Sequence of chain 1.D:
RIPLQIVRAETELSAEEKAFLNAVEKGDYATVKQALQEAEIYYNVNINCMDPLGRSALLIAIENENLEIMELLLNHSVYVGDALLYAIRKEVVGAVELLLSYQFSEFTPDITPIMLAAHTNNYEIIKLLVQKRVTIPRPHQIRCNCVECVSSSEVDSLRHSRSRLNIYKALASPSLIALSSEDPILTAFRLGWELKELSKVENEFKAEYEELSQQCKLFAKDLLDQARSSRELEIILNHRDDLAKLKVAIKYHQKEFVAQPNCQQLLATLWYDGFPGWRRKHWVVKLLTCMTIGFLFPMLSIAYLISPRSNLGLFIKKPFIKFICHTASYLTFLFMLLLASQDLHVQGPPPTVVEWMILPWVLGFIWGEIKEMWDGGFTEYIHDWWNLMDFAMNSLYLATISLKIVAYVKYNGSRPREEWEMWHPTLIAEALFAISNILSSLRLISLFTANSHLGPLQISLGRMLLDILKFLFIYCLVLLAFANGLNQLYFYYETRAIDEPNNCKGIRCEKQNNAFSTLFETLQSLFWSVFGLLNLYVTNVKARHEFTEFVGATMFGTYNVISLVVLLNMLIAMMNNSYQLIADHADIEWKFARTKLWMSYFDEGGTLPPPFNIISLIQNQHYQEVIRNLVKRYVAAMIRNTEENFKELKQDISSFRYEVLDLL

Binding-site contacts:
Ligand atom CAX contacts residue TYR316 of chain 1.D at 3.7 Å (hydrophobic).
Ligand atom OAW contacts residue ALA499 of chain 1.D at 3.9 Å.
Ligand atom CAI contacts residue LEU496 of chain 1.D at 3.4 Å (hydrophobic).
Ligand atom CAP contacts residue LEU493 of chain 1.D at 4.2 Å (hydrophobic).
Ligand atom CBB contacts residue LEU493 of chain 1.D at 4.2 Å (hydrophobic).
Ligand atom OAH contacts residue PHE364 of chain 1.D at 3.4 Å.
Ligand atom CBG contacts residue PHE522 of chain 1.C at 3.8 Å (hydrophobic).
Ligand atom CAQ contacts residue LEU526 of chain 1.C at 3.9 Å (hydrophobic).
Ligand atom CAX contacts residue PHE364 of chain 1.D at 3.7 Å (hydrophobic).
Ligand atom CAV contacts residue ALA499 of chain 1.D at 4.0 Å (hydrophobic).
Ligand atom CAN contacts residue LEU529 of chain 1.C at 3.7 Å (hydrophobic).
Ligand atom CAL contacts residue ALA499 of chain 1.D at 3.9 Å (hydrophobic).
Ligand atom CAI contacts residue PHE497 of chain 1.D at 4.2 Å (hydrophobic).
Ligand atom CAV contacts residue LEU496 of chain 1.D at 3.9 Å (hydrophobic).
Ligand atom CAE contacts residue LEU375 of chain 1.D at 3.7 Å (hydrophobic).
Ligand atom OAG contacts residue ASN500 of chain 1.D at 3.3 Å (h-bond).
Ligand atom OAH contacts residue TRP315 of chain 1.D at 3.1 Å (h-bond).
Ligand atom CAK contacts residue PHE497 of chain 1.D at 3.6 Å (hydrophobic).
Ligand atom OAF contacts residue ALA499 of chain 1.D at 3.4 Å (h-bond).
Ligand atom CAZ contacts residue LEU496 of chain 1.D at 3.9 Å (hydrophobic).
Ligand atom OAF contacts residue PHE364 of chain 1.D at 3.8 Å.
Ligand atom CBE contacts residue PHE522 of chain 1.C at 4.1 Å (hydrophobic).
Ligand atom CAX contacts residue ALA499 of chain 1.D at 3.8 Å (hydrophobic).
Ligand atom CAP contacts residue LEU526 of chain 1.C at 3.7 Å (hydrophobic).
Ligand atom CAL contacts residue TYR316 of chain 1.D at 3.9 Å (hydrophobic).
Ligand atom CAY contacts residue ALA499 of chain 1.D at 3.7 Å (hydrophobic).
Ligand atom CAD contacts residue LEU496 of chain 1.D at 4.2 Å (hydrophobic).
Ligand atom CAE contacts residue LEU493 of chain 1.D at 3.9 Å (hydrophobic).
Ligand atom CAK contacts residue LEU503 of chain 1.D at 4.2 Å (hydrophobic).
Ligand atom CAC contacts residue LEU375 of chain 1.D at 4.0 Å (hydrophobic).
Ligand atom CAB contacts residue PHE522 of chain 1.C at 3.8 Å (hydrophobic).
Ligand atom CAQ contacts residue PHE497 of chain 1.D at 3.5 Å (hydrophobic).
Ligand atom OAG contacts residue ALA499 of chain 1.D at 3.4 Å (h-bond).
Ligand atom CAO contacts residue LEU493 of chain 1.D at 4.2 Å (hydrophobic).
Ligand atom OAH contacts residue TYR316 of chain 1.D at 2.7 Å (h-bond).
Ligand atom CBB contacts residue LEU375 of chain 1.D at 4.0 Å (hydrophobic).
Ligand atom CAX contacts residue TRP315 of chain 1.D at 4.2 Å (hydrophobic).
Ligand atom CAP contacts residue PHE522 of chain 1.C at 3.5 Å (hydrophobic).
Ligand atom CAQ contacts residue PHE522 of chain 1.C at 3.5 Å (hydrophobic).
Ligand atom CAD contacts residue THR371 of chain 1.D at 3.6 Å.

The small molecule below binds the protein below.
Small molecule (SMILES): CC(C)CCC[C@@H](C)[C@H]1CC[C@H]2[C@@H]3CC=C4C[C@@H](OC(=O)CCC(=O)O)CC[C@]4(C)[C@H]3CC[C@]12C

Sequence of chain 1.C:
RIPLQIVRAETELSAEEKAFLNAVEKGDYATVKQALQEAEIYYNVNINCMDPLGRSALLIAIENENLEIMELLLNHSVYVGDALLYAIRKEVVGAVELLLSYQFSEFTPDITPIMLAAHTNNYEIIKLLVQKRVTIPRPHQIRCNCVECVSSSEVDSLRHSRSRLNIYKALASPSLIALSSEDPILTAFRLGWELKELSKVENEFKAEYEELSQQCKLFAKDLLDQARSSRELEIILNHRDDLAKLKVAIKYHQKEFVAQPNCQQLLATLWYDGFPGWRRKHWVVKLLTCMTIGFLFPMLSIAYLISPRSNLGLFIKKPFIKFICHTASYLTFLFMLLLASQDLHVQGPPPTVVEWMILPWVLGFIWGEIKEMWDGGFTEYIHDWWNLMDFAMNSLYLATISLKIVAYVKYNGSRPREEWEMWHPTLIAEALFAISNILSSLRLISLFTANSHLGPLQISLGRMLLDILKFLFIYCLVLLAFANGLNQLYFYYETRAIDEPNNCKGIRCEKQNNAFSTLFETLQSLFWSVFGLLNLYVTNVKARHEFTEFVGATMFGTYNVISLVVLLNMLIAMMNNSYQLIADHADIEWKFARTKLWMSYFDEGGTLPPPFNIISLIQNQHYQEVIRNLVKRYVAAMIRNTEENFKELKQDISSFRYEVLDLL